Binding-site contacts:
Ligand atom NH2 contacts residue ASP24 of chain 1.A at 2.5 Å (salt-bridge).
Ligand atom NH2 contacts residue THR160 of chain 1.A at 3.4 Å.
Ligand atom O contacts residue THR140 of chain 1.A at 2.6 Å (h-bond).
Ligand atom CD contacts residue ASP24 of chain 1.A at 3.5 Å.
Ligand atom C contacts residue TYR7 of chain 1.A at 3.4 Å (hydrophobic).
Ligand atom N contacts residue TYR97 of chain 1.A at 3.0 Å (h-bond).
Ligand atom OXT contacts residue LYS143 of chain 1.A at 2.7 Å (salt-bridge).
Ligand atom CA contacts residue TYR97 of chain 1.A at 3.3 Å (hydrophobic).
Ligand atom CB contacts residue GLU62 of chain 1.A at 3.5 Å.
Ligand atom O contacts residue ILE72 of chain 1.A at 3.5 Å.
Ligand atom OE1 contacts residue LEU95 of chain 1.A at 3.2 Å.
Ligand atom OE1 contacts residue THR65 of chain 1.A at 3.4 Å.
Ligand atom O contacts residue ARG83 of chain 1.A at 2.8 Å (salt-bridge).
Ligand atom O contacts residue ILE72 of chain 1.A at 3.3 Å.
Ligand atom NH2 contacts residue TYR149 of chain 1.A at 3.5 Å (h-bond).
Ligand atom O contacts residue TYR156 of chain 1.A at 2.6 Å (h-bond).
Ligand atom NH1 contacts residue THR34 of chain 1.A at 2.5 Å (h-bond).
Ligand atom OH contacts residue ASP113 of chain 1.A at 2.6 Å (salt-bridge).
Ligand atom CA contacts residue TYR7 of chain 1.A at 3.3 Å (hydrophobic).
Ligand atom NH1 contacts residue TYR149 of chain 1.A at 2.7 Å (h-bond).
Ligand atom CG contacts residue TRP164 of chain 1.A at 3.5 Å (hydrophobic).
Ligand atom CA contacts residue TYR168 of chain 1.A at 3.3 Å (hydrophobic).
Ligand atom CD contacts residue THR69 of chain 1.A at 3.5 Å.
Ligand atom NE2 contacts residue THR69 of chain 1.A at 3.5 Å.
Ligand atom NE contacts residue GLU62 of chain 1.A at 3.2 Å (salt-bridge).
Ligand atom CZ contacts residue ASP113 of chain 1.A at 3.3 Å.
Ligand atom CE2 contacts residue ASP113 of chain 1.A at 3.3 Å.
Ligand atom CZ contacts residue ASP24 of chain 1.A at 3.5 Å.
Ligand atom CG2 contacts residue TRP144 of chain 1.A at 3.5 Å (hydrophobic).
Ligand atom NH2 contacts residue SER111 of chain 1.A at 3.1 Å (h-bond).
Ligand atom OE1 contacts residue THR69 of chain 1.A at 3.3 Å.
Ligand atom OE2 contacts residue THR65 of chain 1.A at 3.4 Å.
Ligand atom O contacts residue TRP144 of chain 1.A at 2.9 Å (h-bond).
Ligand atom N contacts residue TYR168 of chain 1.A at 2.6 Å (h-bond).
Ligand atom CG contacts residue GLU62 of chain 1.A at 3.4 Å.
Ligand atom OE2 contacts residue ARG68 of chain 1.A at 3.4 Å.
Ligand atom N contacts residue GLU62 of chain 1.A at 2.8 Å (salt-bridge).
Ligand atom CD contacts residue LEU95 of chain 1.A at 3.5 Å (hydrophobic).
Ligand atom N contacts residue TYR7 of chain 1.A at 3.1 Å (h-bond).
Ligand atom NE2 contacts residue LEU95 of chain 1.A at 3.4 Å.

Sequence of chain 1.A:
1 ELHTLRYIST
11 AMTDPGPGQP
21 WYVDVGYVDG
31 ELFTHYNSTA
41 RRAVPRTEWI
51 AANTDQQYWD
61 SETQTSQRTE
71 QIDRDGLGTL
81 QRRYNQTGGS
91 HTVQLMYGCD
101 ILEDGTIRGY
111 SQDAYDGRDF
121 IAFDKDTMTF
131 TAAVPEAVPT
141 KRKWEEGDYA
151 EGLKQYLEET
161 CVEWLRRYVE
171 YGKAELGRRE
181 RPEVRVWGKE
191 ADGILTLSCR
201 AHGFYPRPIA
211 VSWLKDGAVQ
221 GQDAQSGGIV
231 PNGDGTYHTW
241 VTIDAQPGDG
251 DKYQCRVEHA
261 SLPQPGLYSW

The small molecule below binds the protein below.
Small molecule (SMILES): C[C@@H](O)[C@H](NC(=O)[C@H](CCC(N)=O)NC(=O)[C@H](CCC(=O)O)NC(=O)[C@H](CCCN=C(N)N)NC(=O)[C@H](CCCN=C(N)N)NC(=O)[C@@H](N)CCCN=C(N)N)C(=O)N[C@@H](CC(=O)O)C(=O)N[C@@H](Cc1ccc(O)cc1)C(=O)O